Binding-site contacts:
Ligand atom C3 contacts residue ASN175 of chain 1.C at 4.5 Å.
Ligand atom C5 contacts residue ASN175 of chain 1.C at 3.6 Å.
Ligand atom O5 contacts residue ASN175 of chain 1.C at 2.5 Å (h-bond).
Ligand atom C1 contacts residue ASN175 of chain 1.C at 3.4 Å.
Ligand atom C2 contacts residue ASN175 of chain 1.C at 4.4 Å.

A protein and the small-molecule ligand that binds it are described below.
Small molecule (SMILES): CC(=O)N[C@H]1[C@H](O[C@H]2[C@H](O)[C@@H](NC(C)=O)CO[C@@H]2CO)O[C@H](CO)[C@@H](O[C@@H]2O[C@H](CO)[C@@H](O)[C@H](O)[C@@H]2O)[C@@H]1O

Sequence of chain 1.C:
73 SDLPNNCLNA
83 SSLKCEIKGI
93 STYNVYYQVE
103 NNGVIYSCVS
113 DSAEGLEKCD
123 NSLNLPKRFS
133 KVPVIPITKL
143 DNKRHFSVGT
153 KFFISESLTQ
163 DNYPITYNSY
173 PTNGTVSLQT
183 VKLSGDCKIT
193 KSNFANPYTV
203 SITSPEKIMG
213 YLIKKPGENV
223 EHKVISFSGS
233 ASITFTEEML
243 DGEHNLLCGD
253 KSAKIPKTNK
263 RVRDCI